Sequence of chain 1.A:
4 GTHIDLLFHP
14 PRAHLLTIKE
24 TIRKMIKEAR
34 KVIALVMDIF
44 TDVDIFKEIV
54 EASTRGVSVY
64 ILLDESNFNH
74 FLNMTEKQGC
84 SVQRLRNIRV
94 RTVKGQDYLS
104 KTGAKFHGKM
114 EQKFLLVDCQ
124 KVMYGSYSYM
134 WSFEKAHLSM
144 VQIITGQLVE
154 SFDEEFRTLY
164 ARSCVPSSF

A protein and the small-molecule ligand that binds it are described below.
Small molecule (SMILES): Nc1ccc(-c2ccc(CO)o2)cc1

Binding-site contacts:
Ligand atom C7 contacts residue LEU141 of chain 1.B at 3.9 Å (hydrophobic).
Ligand atom O contacts residue ARG15 of chain 1.B at 3.6 Å (salt-bridge).
Ligand atom C7 contacts residue PRO13 of chain 1.B at 4.2 Å (hydrophobic).
Ligand atom C2 contacts residue ARG165 of chain 1.A at 3.5 Å.
Ligand atom C9 contacts residue LEU141 of chain 1.B at 4.0 Å (hydrophobic).
Ligand atom C4 contacts residue THR161 of chain 1.A at 4.1 Å.
Ligand atom C10 contacts residue SER142 of chain 1.B at 4.3 Å.
Ligand atom C9 contacts residue SER142 of chain 1.B at 4.1 Å.
Ligand atom C contacts residue ARG165 of chain 1.A at 3.9 Å.
Ligand atom C6 contacts residue LEU141 of chain 1.B at 4.2 Å (hydrophobic).
Ligand atom C4 contacts residue ARG165 of chain 1.A at 4.2 Å.
Ligand atom C contacts residue LEU141 of chain 1.B at 4.3 Å (hydrophobic).
Ligand atom C9 contacts residue GLU158 of chain 1.A at 3.4 Å.
Ligand atom C9 contacts residue PHE11 of chain 1.B at 4.0 Å (hydrophobic).
Ligand atom C1 contacts residue ARG165 of chain 1.A at 3.2 Å.
Ligand atom C contacts residue ARG15 of chain 1.B at 4.3 Å.
Ligand atom O contacts residue LEU162 of chain 1.A at 3.5 Å.
Ligand atom C8 contacts residue SER142 of chain 1.B at 3.3 Å.
Ligand atom C6 contacts residue ARG15 of chain 1.B at 3.5 Å.
Ligand atom C3 contacts residue ARG165 of chain 1.A at 3.7 Å.
Ligand atom C10 contacts residue GLU158 of chain 1.A at 3.5 Å.
Ligand atom O1 contacts residue LEU162 of chain 1.A at 3.7 Å.
Ligand atom C4 contacts residue GLU158 of chain 1.A at 4.2 Å.
Ligand atom C4 contacts residue ARG15 of chain 1.B at 3.2 Å.
Ligand atom O1 contacts residue GLU158 of chain 1.A at 2.5 Å (salt-bridge).
Ligand atom N contacts residue ARG165 of chain 1.A at 3.7 Å.
Ligand atom C6 contacts residue GLU158 of chain 1.A at 3.9 Å.
Ligand atom C8 contacts residue PHE11 of chain 1.B at 4.0 Å (hydrophobic).
Ligand atom O contacts residue GLU158 of chain 1.A at 3.0 Å (salt-bridge).
Ligand atom C10 contacts residue GLN115 of chain 1.A at 3.6 Å.
Ligand atom O1 contacts residue PHE11 of chain 1.B at 3.8 Å.
Ligand atom C7 contacts residue ARG15 of chain 1.B at 4.2 Å.
Ligand atom O1 contacts residue GLN115 of chain 1.A at 3.0 Å (h-bond).
Ligand atom C7 contacts residue HIS12 of chain 1.B at 3.6 Å.
Ligand atom C8 contacts residue HIS12 of chain 1.B at 3.5 Å.
Ligand atom C8 contacts residue LEU141 of chain 1.B at 3.7 Å (hydrophobic).
Ligand atom C3 contacts residue ARG15 of chain 1.B at 3.9 Å.
Ligand atom C5 contacts residue ARG15 of chain 1.B at 3.4 Å.
Ligand atom C3 contacts residue THR161 of chain 1.A at 3.8 Å.
Ligand atom C4 contacts residue LEU162 of chain 1.A at 3.7 Å (hydrophobic).

Sequence of chain 1.B:
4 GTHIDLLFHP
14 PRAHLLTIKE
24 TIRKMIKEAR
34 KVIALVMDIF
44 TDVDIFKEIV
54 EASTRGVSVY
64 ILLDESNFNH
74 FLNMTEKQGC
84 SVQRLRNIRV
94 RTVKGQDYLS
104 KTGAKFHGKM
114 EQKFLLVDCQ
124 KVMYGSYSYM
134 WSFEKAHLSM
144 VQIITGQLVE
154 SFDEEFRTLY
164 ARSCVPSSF